The small molecule below binds the protein below.
Small molecule (SMILES): CC(=O)N[C@@H]1[C@@H](O)[C@H](O)[C@@H](CO)O[C@H]1O

Binding-site contacts:
Ligand atom C2 contacts residue ASN241 of chain 1.A at 2.6 Å.
Ligand atom C5 contacts residue ASN241 of chain 1.A at 3.4 Å.
Ligand atom C8 contacts residue GLY237 of chain 1.A at 4.1 Å.
Ligand atom C1 contacts residue ASN241 of chain 1.A at 1.4 Å.
Ligand atom O7 contacts residue ARG239 of chain 1.A at 3.1 Å (salt-bridge).
Ligand atom C4 contacts residue ASN241 of chain 1.A at 4.0 Å.
Ligand atom C8 contacts residue TRP248 of chain 1.A at 4.5 Å (hydrophobic).
Ligand atom C3 contacts residue ASN241 of chain 1.A at 3.9 Å.
Ligand atom N2 contacts residue ASN241 of chain 1.A at 3.4 Å (h-bond).
Ligand atom C7 contacts residue ARG239 of chain 1.A at 4.1 Å.
Ligand atom O7 contacts residue ASN241 of chain 1.A at 3.3 Å (h-bond).
Ligand atom C8 contacts residue LYS238 of chain 1.A at 4.0 Å.
Ligand atom O5 contacts residue ASN241 of chain 1.A at 2.0 Å (h-bond).
Ligand atom O6 contacts residue ASN241 of chain 1.A at 4.0 Å.
Ligand atom C7 contacts residue ASN241 of chain 1.A at 3.7 Å.
Ligand atom C6 contacts residue ASN241 of chain 1.A at 4.3 Å.

Sequence of chain 1.A:
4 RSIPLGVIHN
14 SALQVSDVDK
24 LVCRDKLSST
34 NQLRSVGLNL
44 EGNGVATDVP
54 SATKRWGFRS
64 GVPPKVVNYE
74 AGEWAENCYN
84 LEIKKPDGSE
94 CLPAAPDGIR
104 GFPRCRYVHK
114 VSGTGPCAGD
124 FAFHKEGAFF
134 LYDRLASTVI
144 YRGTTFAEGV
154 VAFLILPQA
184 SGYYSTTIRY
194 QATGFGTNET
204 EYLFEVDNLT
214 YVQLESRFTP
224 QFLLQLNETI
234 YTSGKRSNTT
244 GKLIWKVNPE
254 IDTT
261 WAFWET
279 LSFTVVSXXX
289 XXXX